Binding-site contacts:
Ligand atom C7 contacts residue GLU281 of chain 1.B at 3.8 Å.
Ligand atom N2 contacts residue ASN282 of chain 1.B at 3.3 Å (h-bond).
Ligand atom C1 contacts residue ASN282 of chain 1.B at 1.4 Å.
Ligand atom C5 contacts residue ASN282 of chain 1.B at 3.7 Å.
Ligand atom O7 contacts residue GLU281 of chain 1.B at 3.4 Å.
Ligand atom C2 contacts residue ASN282 of chain 1.B at 2.5 Å.
Ligand atom C7 contacts residue ASN280 of chain 1.B at 4.5 Å.
Ligand atom C3 contacts residue ASN282 of chain 1.B at 3.6 Å.
Ligand atom C8 contacts residue GLU281 of chain 1.B at 4.3 Å.
Ligand atom C8 contacts residue ASN282 of chain 1.B at 4.3 Å.
Ligand atom O5 contacts residue ASN282 of chain 1.B at 2.4 Å (h-bond).
Ligand atom C8 contacts residue ASN280 of chain 1.B at 3.3 Å.
Ligand atom O3 contacts residue ASN282 of chain 1.B at 3.8 Å.
Ligand atom C4 contacts residue ASN282 of chain 1.B at 4.2 Å.
Ligand atom C7 contacts residue ASN282 of chain 1.B at 4.1 Å.

Sequence of chain 1.B:
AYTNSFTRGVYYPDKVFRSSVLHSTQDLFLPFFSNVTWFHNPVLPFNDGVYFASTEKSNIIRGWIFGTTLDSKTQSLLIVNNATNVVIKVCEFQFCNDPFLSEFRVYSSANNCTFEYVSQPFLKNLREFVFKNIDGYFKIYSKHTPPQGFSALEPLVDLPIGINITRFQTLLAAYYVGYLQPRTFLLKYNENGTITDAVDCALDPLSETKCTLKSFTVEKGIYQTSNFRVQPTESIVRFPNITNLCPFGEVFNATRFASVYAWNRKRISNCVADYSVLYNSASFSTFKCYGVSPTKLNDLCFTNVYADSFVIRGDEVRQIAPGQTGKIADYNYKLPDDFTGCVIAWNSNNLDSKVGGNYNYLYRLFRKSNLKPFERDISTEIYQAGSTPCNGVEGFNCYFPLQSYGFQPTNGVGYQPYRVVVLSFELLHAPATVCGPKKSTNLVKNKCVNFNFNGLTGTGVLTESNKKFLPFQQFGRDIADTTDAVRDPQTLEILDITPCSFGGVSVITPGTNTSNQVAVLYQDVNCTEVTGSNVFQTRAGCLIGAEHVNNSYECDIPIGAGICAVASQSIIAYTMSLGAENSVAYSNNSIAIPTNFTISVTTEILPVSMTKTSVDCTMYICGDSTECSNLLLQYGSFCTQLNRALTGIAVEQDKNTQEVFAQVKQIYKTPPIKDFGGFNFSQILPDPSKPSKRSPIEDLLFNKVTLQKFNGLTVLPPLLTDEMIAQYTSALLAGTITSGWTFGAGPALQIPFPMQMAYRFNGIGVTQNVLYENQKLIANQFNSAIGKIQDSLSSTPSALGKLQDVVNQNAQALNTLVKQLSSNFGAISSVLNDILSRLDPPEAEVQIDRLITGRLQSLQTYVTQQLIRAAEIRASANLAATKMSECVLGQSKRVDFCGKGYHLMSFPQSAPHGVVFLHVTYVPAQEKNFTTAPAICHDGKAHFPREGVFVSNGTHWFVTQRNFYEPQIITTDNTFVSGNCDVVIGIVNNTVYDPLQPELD

This small molecule binds to this protein.
Small molecule (SMILES): CC(=O)N[C@@H]1[C@@H](O)[C@H](O)[C@@H](CO)O[C@H]1O